The small molecule below binds the protein below.
Small molecule (SMILES): CC(=O)N[C@H]1[C@H](O[C@H]2[C@H](O)[C@@H](NC(C)=O)CO[C@@H]2CO[C@@H]2O[C@@H](C)[C@@H](O)[C@@H](O)[C@@H]2O)O[C@H](CO)[C@@H](O[C@@H]2O[C@H](CO)[C@@H](O)[C@H](O[C@H]3O[C@H](CO)[C@@H](O)[C@H](O)[C@@H]3O)[C@@H]2O)[C@@H]1O

Binding-site contacts:
Ligand atom O5 contacts residue TRP111 of chain 23.E at 4.3 Å.
Ligand atom C7 contacts residue TRP111 of chain 23.E at 3.8 Å (hydrophobic).
Ligand atom O7 contacts residue ASN93 of chain 23.E at 3.9 Å.
Ligand atom C2 contacts residue ASN93 of chain 23.E at 1.8 Å.
Ligand atom N2 contacts residue ASN93 of chain 23.E at 2.5 Å (h-bond).
Ligand atom C5 contacts residue ASN93 of chain 23.E at 4.0 Å.
Ligand atom C6 contacts residue ASN93 of chain 23.E at 3.1 Å.
Ligand atom O3 contacts residue TRP111 of chain 23.E at 4.3 Å.
Ligand atom C8 contacts residue TRP111 of chain 23.E at 3.3 Å (hydrophobic).
Ligand atom O5 contacts residue ASN93 of chain 23.E at 4.1 Å.
Ligand atom O4 contacts residue TRP111 of chain 23.E at 3.4 Å.
Ligand atom C8 contacts residue GLY92 of chain 23.E at 3.6 Å.
Ligand atom C3 contacts residue ASN93 of chain 23.E at 3.1 Å.
Ligand atom C1 contacts residue ASN93 of chain 23.E at 1.4 Å.
Ligand atom N2 contacts residue TRP111 of chain 23.E at 3.5 Å.
Ligand atom O3 contacts residue ASN93 of chain 23.E at 4.0 Å.
Ligand atom C1 contacts residue TRP111 of chain 23.E at 3.9 Å (hydrophobic).
Ligand atom C4 contacts residue TRP111 of chain 23.E at 4.0 Å (hydrophobic).
Ligand atom C8 contacts residue GLU91 of chain 23.E at 3.8 Å.
Ligand atom N2 contacts residue GLY92 of chain 23.E at 4.2 Å.
Ligand atom C6 contacts residue HIS42 of chain 23.E at 4.3 Å.
Ligand atom C3 contacts residue TRP111 of chain 23.E at 3.7 Å (hydrophobic).
Ligand atom C5 contacts residue TRP111 of chain 23.E at 3.7 Å (hydrophobic).
Ligand atom C7 contacts residue GLY92 of chain 23.E at 4.2 Å.
Ligand atom C2 contacts residue TRP111 of chain 23.E at 4.1 Å (hydrophobic).
Ligand atom C7 contacts residue ASN93 of chain 23.E at 3.5 Å.
Ligand atom O5 contacts residue ASN93 of chain 23.E at 2.3 Å (h-bond).
Ligand atom C4 contacts residue ASN93 of chain 23.E at 3.6 Å.
Ligand atom O7 contacts residue TRP111 of chain 23.E at 3.6 Å.
Ligand atom C5 contacts residue ASN93 of chain 23.E at 3.5 Å.

Sequence of chain 23.E:
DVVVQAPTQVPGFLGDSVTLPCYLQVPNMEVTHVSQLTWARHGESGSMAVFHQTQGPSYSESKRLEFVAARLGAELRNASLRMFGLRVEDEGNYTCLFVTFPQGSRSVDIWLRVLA